Binding-site contacts:
Ligand atom O8 contacts residue VMP1 of chain 2.C at 2.8 Å (h-bond).
Ligand atom N2 contacts residue THR39 of chain 2.A at 2.8 Å (h-bond).
Ligand atom C7 contacts residue THR39 of chain 2.A at 3.5 Å.
Ligand atom C24 contacts residue PRO189 of chain 1.A at 3.5 Å (hydrophobic).
Ligand atom C10 contacts residue GLU191 of chain 1.A at 3.1 Å.
Ligand atom C9 contacts residue LYS192 of chain 1.A at 3.6 Å.
Ligand atom O6 contacts residue ARG61 of chain 2.A at 3.2 Å (salt-bridge).
Ligand atom C25 contacts residue VAL65 of chain 1.A at 3.8 Å (hydrophobic).
Ligand atom C25 contacts residue ARG61 of chain 1.A at 3.3 Å.
Ligand atom C13 contacts residue PHE38 of chain 2.A at 3.2 Å (hydrophobic).
Ligand atom C27 contacts residue ARG61 of chain 1.A at 3.5 Å.
Ligand atom O7 contacts residue THR39 of chain 2.A at 3.2 Å (h-bond).
Ligand atom C6 contacts residue ARG61 of chain 2.A at 3.5 Å.
Ligand atom C8 contacts residue VMP1 of chain 2.C at 3.7 Å.
Ligand atom C14 contacts residue ARG61 of chain 1.A at 3.4 Å.
Ligand atom C14 contacts residue PHE38 of chain 2.A at 3.6 Å (hydrophobic).
Ligand atom C13 contacts residue ARG61 of chain 1.A at 3.4 Å.
Ligand atom C10 contacts residue ARG61 of chain 1.A at 3.4 Å.
Ligand atom C13 contacts residue VAL41 of chain 2.A at 3.4 Å (hydrophobic).
Ligand atom C26 contacts residue TRP68 of chain 1.A at 3.7 Å (hydrophobic).
Ligand atom C8 contacts residue THR39 of chain 2.A at 3.8 Å.
Ligand atom C26 contacts residue PRO230 of chain 1.A at 3.6 Å (hydrophobic).
Ligand atom C26 contacts residue TRP190 of chain 1.A at 3.6 Å (hydrophobic).
Ligand atom C11 contacts residue ARG61 of chain 1.A at 3.6 Å.
Ligand atom C24 contacts residue GLU191 of chain 1.A at 3.7 Å.
Ligand atom C27 contacts residue TRP68 of chain 1.A at 3.7 Å (hydrophobic).
Ligand atom C24 contacts residue TRP190 of chain 1.A at 3.6 Å (hydrophobic).
Ligand atom C12 contacts residue VAL41 of chain 2.A at 3.8 Å (hydrophobic).
Ligand atom O8 contacts residue ARG61 of chain 1.A at 3.8 Å.
Ligand atom O6 contacts residue VMP1 of chain 2.C at 2.8 Å (h-bond).
Ligand atom C14 contacts residue THR39 of chain 2.A at 3.2 Å.
Ligand atom C12 contacts residue ARG61 of chain 1.A at 3.5 Å.
Ligand atom O4 contacts residue GLY187 of chain 2.A at 3.6 Å.
Ligand atom C6 contacts residue HIS58 of chain 2.A at 3.8 Å.
Ligand atom O8 contacts residue GLU191 of chain 1.A at 3.6 Å (salt-bridge).
Ligand atom C8 contacts residue LYS192 of chain 1.A at 3.5 Å.
Ligand atom C9 contacts residue ARG61 of chain 1.A at 3.4 Å.
Ligand atom C11 contacts residue PRO189 of chain 1.A at 3.8 Å (hydrophobic).
Ligand atom N2 contacts residue LYS192 of chain 1.A at 3.4 Å.
Ligand atom O4 contacts residue ASN188 of chain 2.A at 3.2 Å (h-bond).

This protein binds this small molecule.
Small molecule (SMILES): O=C(NC(=O)c1ccc2ccccc2c1)N[C@@H]1O[C@H](CO)[C@@H](O)[C@H](O)[C@H]1O

Sequence of chain 1.A:
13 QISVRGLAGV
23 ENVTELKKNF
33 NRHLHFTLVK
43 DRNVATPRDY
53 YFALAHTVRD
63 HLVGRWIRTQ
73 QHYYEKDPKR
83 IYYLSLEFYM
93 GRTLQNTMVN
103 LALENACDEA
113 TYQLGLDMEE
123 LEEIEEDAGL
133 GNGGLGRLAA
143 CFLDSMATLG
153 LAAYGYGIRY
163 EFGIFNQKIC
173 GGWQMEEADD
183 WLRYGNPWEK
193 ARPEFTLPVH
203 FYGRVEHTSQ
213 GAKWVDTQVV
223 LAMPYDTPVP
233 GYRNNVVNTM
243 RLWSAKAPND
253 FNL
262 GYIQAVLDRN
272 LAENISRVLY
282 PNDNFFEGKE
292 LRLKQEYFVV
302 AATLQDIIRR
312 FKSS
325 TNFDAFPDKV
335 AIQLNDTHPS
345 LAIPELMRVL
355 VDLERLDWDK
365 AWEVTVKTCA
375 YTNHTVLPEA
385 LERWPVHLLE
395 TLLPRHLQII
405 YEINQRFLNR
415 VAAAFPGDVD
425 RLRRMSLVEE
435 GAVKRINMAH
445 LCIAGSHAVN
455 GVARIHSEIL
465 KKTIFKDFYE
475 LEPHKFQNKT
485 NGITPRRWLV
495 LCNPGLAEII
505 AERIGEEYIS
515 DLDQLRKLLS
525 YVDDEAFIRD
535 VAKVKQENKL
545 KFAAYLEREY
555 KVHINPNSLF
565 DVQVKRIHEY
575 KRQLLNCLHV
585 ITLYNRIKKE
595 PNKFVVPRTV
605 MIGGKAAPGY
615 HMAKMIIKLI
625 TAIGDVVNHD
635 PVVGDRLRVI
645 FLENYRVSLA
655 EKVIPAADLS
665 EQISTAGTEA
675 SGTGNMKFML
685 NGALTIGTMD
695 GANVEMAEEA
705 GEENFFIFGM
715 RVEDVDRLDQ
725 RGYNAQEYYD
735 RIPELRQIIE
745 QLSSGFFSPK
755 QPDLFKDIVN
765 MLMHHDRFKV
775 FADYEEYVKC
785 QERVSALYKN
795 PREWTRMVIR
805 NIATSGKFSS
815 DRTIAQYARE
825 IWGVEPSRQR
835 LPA

Sequence of chain 2.A:
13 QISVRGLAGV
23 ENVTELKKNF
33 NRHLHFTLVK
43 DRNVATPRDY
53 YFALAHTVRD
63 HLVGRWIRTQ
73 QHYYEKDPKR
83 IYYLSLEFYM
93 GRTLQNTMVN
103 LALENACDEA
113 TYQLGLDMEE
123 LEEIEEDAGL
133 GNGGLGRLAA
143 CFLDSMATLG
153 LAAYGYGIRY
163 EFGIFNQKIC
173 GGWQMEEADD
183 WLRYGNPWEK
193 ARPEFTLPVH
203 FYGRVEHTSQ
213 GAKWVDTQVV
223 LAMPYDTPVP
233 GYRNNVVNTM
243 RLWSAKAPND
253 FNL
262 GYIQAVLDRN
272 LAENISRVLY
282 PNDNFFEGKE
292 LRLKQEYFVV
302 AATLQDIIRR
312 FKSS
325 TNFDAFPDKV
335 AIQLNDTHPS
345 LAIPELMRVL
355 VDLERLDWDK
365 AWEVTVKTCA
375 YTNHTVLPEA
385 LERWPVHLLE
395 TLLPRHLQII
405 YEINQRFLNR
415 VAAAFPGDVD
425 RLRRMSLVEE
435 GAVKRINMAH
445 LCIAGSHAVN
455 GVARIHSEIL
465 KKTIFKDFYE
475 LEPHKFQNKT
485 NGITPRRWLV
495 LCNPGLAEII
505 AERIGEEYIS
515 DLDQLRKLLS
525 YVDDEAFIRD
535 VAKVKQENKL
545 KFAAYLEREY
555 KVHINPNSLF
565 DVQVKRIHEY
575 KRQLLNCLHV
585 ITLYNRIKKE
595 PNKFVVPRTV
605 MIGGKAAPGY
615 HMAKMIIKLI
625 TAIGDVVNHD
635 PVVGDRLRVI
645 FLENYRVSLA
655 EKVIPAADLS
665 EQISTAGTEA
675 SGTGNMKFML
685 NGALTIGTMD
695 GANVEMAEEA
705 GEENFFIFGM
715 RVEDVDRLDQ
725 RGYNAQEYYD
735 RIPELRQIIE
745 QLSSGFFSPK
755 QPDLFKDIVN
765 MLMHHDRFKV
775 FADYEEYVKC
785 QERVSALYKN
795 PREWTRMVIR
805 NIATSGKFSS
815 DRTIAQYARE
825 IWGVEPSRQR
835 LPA